Binding-site contacts:
Ligand atom O contacts residue ASN55 of chain 2.A at 2.9 Å (h-bond).
Ligand atom N contacts residue GLU19 of chain 2.A at 2.7 Å (salt-bridge).
Ligand atom CB contacts residue ASN180 of chain 2.A at 3.2 Å.
Ligand atom CB contacts residue ASN55 of chain 2.A at 3.7 Å.
Ligand atom CA contacts residue ASN231 of chain 2.A at 3.5 Å.
Ligand atom O1P contacts residue ARG61 of chain 2.A at 2.9 Å (salt-bridge).
Ligand atom C contacts residue GLU19 of chain 2.A at 3.0 Å.
Ligand atom CB contacts residue VAL51 of chain 2.A at 3.3 Å (hydrophobic).
Ligand atom CA contacts residue GLU19 of chain 2.A at 3.6 Å.
Ligand atom O2P contacts residue ARG61 of chain 2.A at 2.9 Å (salt-bridge).
Ligand atom O contacts residue VAL51 of chain 2.A at 3.5 Å.
Ligand atom CG1 contacts residue LEU179 of chain 2.A at 3.6 Å (hydrophobic).
Ligand atom OG contacts residue UWH1 of chain 2.C at 3.2 Å.
Ligand atom C contacts residue GLU19 of chain 2.A at 3.6 Å.
Ligand atom O3P contacts residue ARG134 of chain 2.A at 2.9 Å (salt-bridge).
Ligand atom N contacts residue ASN180 of chain 2.A at 2.9 Å (h-bond).
Ligand atom O contacts residue VAL51 of chain 2.A at 3.6 Å.
Ligand atom O contacts residue GLU19 of chain 2.A at 2.6 Å (salt-bridge).
Ligand atom N contacts residue VAL51 of chain 2.A at 3.7 Å.
Ligand atom CA contacts residue ASN180 of chain 2.A at 3.4 Å.
Ligand atom P contacts residue ARG61 of chain 2.A at 3.6 Å.
Ligand atom N contacts residue LEU179 of chain 2.A at 3.6 Å.
Ligand atom CG2 contacts residue UWH1 of chain 2.C at 3.4 Å.
Ligand atom NH2 contacts residue GLY58 of chain 2.A at 3.6 Å.
Ligand atom N contacts residue LEU234 of chain 2.A at 3.2 Å.
Ligand atom C contacts residue ASN180 of chain 2.A at 3.6 Å.
Ligand atom N contacts residue ASN231 of chain 2.A at 2.8 Å (h-bond).
Ligand atom O contacts residue ASN231 of chain 2.A at 2.9 Å (h-bond).
Ligand atom CA contacts residue ASN55 of chain 2.A at 3.4 Å.
Ligand atom CA contacts residue GLU19 of chain 2.A at 3.5 Å.
Ligand atom C contacts residue ASN231 of chain 2.A at 3.5 Å.
Ligand atom C contacts residue ASN55 of chain 2.A at 3.5 Å.
Ligand atom CB contacts residue GLU187 of chain 2.A at 3.2 Å.
Ligand atom CB contacts residue TRP235 of chain 2.A at 3.3 Å (hydrophobic).
Ligand atom C contacts residue VAL51 of chain 2.A at 3.6 Å (hydrophobic).
Ligand atom O contacts residue LYS54 of chain 2.A at 3.6 Å.
Ligand atom O contacts residue GLU187 of chain 2.A at 2.9 Å (salt-bridge).
Ligand atom O3P contacts residue TYR135 of chain 2.A at 2.6 Å (h-bond).
Ligand atom O2P contacts residue ARG134 of chain 2.A at 2.8 Å (salt-bridge).
Ligand atom O contacts residue VAL183 of chain 2.A at 3.6 Å.

The small molecule below binds the protein below.
Small molecule (SMILES): CC[C@H](C)[C@H](NC(=O)[C@H](COP(=O)(O)O)NC(=O)CNC(=O)[C@H](C)N)C(=O)N1CCC[C@H]1C(=O)NCC(=O)N[C@@H](CCCN=C(N)N)C(=O)N[C@@H](C)C(=O)N[C@H](C=O)CO

Sequence of chain 2.A:
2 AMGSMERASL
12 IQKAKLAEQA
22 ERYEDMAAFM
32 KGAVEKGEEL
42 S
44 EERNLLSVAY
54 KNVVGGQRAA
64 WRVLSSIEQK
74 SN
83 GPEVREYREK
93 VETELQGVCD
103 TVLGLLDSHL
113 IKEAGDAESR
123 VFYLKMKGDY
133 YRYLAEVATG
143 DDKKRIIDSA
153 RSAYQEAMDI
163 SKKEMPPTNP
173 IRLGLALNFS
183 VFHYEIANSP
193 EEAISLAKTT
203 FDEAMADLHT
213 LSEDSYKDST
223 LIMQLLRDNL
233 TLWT